The protein below binds the small molecule below.
Small molecule (SMILES): CC(=O)N[C@H]1[C@H](O[C@H]2[C@H](O)[C@@H](NC(C)=O)CO[C@@H]2CO)O[C@H](CO)[C@@H](O)[C@@H]1O

Sequence of chain 3.C:
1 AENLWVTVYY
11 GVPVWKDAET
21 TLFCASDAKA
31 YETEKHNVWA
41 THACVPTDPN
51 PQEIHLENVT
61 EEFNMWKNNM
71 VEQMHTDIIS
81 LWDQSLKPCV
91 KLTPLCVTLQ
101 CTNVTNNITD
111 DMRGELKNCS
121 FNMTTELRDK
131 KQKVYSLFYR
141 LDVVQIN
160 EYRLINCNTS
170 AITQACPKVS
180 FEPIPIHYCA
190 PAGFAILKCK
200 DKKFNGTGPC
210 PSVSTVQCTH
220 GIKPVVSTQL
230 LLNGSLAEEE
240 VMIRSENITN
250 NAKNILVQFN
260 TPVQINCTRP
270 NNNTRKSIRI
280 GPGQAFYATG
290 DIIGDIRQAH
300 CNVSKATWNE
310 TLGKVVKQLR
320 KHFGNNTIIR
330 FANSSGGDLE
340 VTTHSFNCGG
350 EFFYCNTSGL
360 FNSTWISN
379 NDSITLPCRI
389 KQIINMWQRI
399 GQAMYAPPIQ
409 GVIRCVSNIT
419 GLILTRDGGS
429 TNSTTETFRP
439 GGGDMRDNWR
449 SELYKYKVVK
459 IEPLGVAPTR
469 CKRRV

Binding-site contacts:
Ligand atom C4 contacts residue ASN122 of chain 3.C at 4.2 Å.
Ligand atom C7 contacts residue LYS133 of chain 3.C at 4.2 Å.
Ligand atom C3 contacts residue ASN122 of chain 3.C at 3.8 Å.
Ligand atom O7 contacts residue GLN100 of chain 3.C at 3.2 Å.
Ligand atom C2 contacts residue LYS133 of chain 3.C at 4.0 Å.
Ligand atom O5 contacts residue ASN122 of chain 3.C at 2.4 Å (h-bond).
Ligand atom N2 contacts residue ASN122 of chain 3.C at 2.9 Å (h-bond).
Ligand atom C7 contacts residue ASN122 of chain 3.C at 3.4 Å.
Ligand atom O7 contacts residue PHE121 of chain 3.C at 4.0 Å.
Ligand atom O6 contacts residue LYS131 of chain 3.C at 3.0 Å (salt-bridge).
Ligand atom C8 contacts residue ASN122 of chain 3.C at 3.4 Å.
Ligand atom N2 contacts residue LYS133 of chain 3.C at 3.3 Å.
Ligand atom O7 contacts residue LYS133 of chain 3.C at 4.2 Å.
Ligand atom O7 contacts residue THR98 of chain 3.C at 4.2 Å.
Ligand atom C7 contacts residue THR98 of chain 3.C at 4.5 Å.
Ligand atom O7 contacts residue SER120 of chain 3.C at 3.9 Å.
Ligand atom O7 contacts residue ASN122 of chain 3.C at 4.3 Å.
Ligand atom C7 contacts residue GLN100 of chain 3.C at 4.1 Å.
Ligand atom C8 contacts residue THR98 of chain 3.C at 3.2 Å.
Ligand atom C6 contacts residue LYS131 of chain 3.C at 4.0 Å.
Ligand atom C2 contacts residue ASN122 of chain 3.C at 2.5 Å.
Ligand atom C5 contacts residue ASN122 of chain 3.C at 3.6 Å.
Ligand atom C1 contacts residue LYS133 of chain 3.C at 4.0 Å.
Ligand atom C1 contacts residue ASN122 of chain 3.C at 1.4 Å.
Ligand atom C3 contacts residue LYS133 of chain 3.C at 4.2 Å.